The small molecule below binds the protein below.
Small molecule (SMILES): CC(=O)N[C@H]1[C@H](O[C@H]2[C@H](O)[C@@H](NC(C)=O)CO[C@@H]2CO)O[C@H](CO)[C@@H](O[C@@H]2O[C@H](CO)[C@@H](O)[C@H](O)[C@@H]2O)[C@@H]1O

Binding-site contacts:
Ligand atom C4 contacts residue ASN204 of chain 1.B at 3.8 Å.
Ligand atom C6 contacts residue THR206 of chain 1.B at 3.6 Å.
Ligand atom C7 contacts residue ILE247 of chain 1.B at 4.4 Å (hydrophobic).
Ligand atom O6 contacts residue THR206 of chain 1.B at 3.5 Å (h-bond).
Ligand atom C1 contacts residue ASN204 of chain 1.B at 1.4 Å.
Ligand atom C2 contacts residue ASN204 of chain 1.B at 2.9 Å.
Ligand atom C8 contacts residue ILE247 of chain 1.B at 3.7 Å (hydrophobic).
Ligand atom O6 contacts residue ASN204 of chain 1.B at 2.7 Å (h-bond).
Ligand atom O5 contacts residue ASN204 of chain 1.B at 1.5 Å (h-bond).
Ligand atom C5 contacts residue THR206 of chain 1.B at 3.7 Å.
Ligand atom C3 contacts residue ASN204 of chain 1.B at 3.8 Å.
Ligand atom C5 contacts residue ASN204 of chain 1.B at 2.8 Å.
Ligand atom O5 contacts residue THR206 of chain 1.B at 4.3 Å.
Ligand atom C6 contacts residue ASN204 of chain 1.B at 3.6 Å.
Ligand atom N2 contacts residue ASN204 of chain 1.B at 3.8 Å.

Sequence of chain 1.B:
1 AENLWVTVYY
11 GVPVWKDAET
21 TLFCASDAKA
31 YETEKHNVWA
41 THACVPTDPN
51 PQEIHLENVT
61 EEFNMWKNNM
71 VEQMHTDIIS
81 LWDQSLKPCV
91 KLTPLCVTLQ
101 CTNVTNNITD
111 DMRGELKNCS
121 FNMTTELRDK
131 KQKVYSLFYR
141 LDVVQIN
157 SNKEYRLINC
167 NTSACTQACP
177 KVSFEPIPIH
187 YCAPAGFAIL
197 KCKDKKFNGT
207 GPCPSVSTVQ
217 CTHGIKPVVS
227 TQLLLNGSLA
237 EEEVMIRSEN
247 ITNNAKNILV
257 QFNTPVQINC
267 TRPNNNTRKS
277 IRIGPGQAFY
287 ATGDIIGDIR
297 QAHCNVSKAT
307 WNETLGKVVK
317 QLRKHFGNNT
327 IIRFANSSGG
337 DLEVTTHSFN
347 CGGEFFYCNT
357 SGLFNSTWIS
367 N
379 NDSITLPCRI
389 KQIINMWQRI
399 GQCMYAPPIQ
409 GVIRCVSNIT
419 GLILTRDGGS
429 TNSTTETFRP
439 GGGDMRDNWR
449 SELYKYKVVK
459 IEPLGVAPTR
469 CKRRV